Binding-site contacts:
Ligand atom O2 contacts residue MET230 of chain 1.A at 3.1 Å (h-bond).
Ligand atom O6 contacts residue TRP266 of chain 1.A at 3.5 Å.
Ligand atom C2 contacts residue MET230 of chain 1.A at 3.9 Å (hydrophobic).
Ligand atom C6 contacts residue GLY262 of chain 1.A at 4.0 Å.
Ligand atom O1 contacts residue TRP266 of chain 1.A at 3.2 Å.
Ligand atom C6 contacts residue TRP266 of chain 1.A at 4.3 Å (hydrophobic).
Ligand atom O1 contacts residue GLY231 of chain 1.A at 3.9 Å.
Ligand atom C1 contacts residue MET230 of chain 1.A at 3.5 Å (hydrophobic).
Ligand atom O2 contacts residue GLY231 of chain 1.A at 4.2 Å.
Ligand atom C5 contacts residue TRP266 of chain 1.A at 4.1 Å (hydrophobic).
Ligand atom C1 contacts residue TRP266 of chain 1.A at 3.9 Å (hydrophobic).
Ligand atom O1 contacts residue MET230 of chain 1.A at 3.3 Å (h-bond).
Ligand atom O6 contacts residue GLY262 of chain 1.A at 3.8 Å.
Ligand atom O5 contacts residue TRP266 of chain 1.A at 3.6 Å.

Sequence of chain 1.A:
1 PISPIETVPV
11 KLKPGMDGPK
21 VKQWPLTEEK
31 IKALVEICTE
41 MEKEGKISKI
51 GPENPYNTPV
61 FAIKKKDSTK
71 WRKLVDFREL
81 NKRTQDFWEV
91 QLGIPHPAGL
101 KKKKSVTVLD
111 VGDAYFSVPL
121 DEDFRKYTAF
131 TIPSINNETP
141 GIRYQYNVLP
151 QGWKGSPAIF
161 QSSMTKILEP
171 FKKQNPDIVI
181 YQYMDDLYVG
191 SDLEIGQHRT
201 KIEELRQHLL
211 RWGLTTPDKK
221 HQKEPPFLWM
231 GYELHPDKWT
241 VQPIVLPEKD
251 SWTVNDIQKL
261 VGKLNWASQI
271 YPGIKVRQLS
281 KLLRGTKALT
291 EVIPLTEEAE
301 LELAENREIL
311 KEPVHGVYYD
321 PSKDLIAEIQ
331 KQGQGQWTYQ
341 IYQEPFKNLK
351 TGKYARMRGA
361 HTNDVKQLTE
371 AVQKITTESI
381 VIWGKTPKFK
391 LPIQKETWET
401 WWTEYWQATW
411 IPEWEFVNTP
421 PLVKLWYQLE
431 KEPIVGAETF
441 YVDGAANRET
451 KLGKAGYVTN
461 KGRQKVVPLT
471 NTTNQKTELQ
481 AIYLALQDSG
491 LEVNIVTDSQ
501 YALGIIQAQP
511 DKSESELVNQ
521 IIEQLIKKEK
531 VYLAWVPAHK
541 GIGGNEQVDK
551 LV

The small molecule below binds the protein below.
Small molecule (SMILES): OC[C@H]1O[C@H](O)[C@H](O)[C@@H](O)[C@@H]1O